This protein binds this small molecule.
Small molecule (SMILES): CSCC[C@H](N)C(=O)N[C@@H](Cc1ccc(O)cc1)C(=O)N[C@@H](CC1=CN=C2C=CC=CC12)C(=O)N[C@@H](Cc1ccc(O)cc1)C(=O)N1CCC[C@H]1C(=O)N[C@@H](Cc1ccc(O)cc1)C(=O)N[C@@H](C)C(=O)N[C@@H](CO)C(=O)NCC(=O)N[C@@H](CO)C(=O)O

Sequence of chain 1.D:
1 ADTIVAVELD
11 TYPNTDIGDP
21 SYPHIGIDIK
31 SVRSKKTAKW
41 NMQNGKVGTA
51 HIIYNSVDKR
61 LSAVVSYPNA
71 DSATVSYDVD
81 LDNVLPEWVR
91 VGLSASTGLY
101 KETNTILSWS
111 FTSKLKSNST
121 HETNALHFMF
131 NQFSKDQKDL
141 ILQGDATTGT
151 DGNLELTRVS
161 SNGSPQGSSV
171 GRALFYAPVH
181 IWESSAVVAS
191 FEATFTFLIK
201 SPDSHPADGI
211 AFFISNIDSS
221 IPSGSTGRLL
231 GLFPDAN

Binding-site contacts:
Ligand atom CB contacts residue MET42 of chain 1.D at 3.0 Å (hydrophobic).
Ligand atom O contacts residue ASN41 of chain 1.D at 2.6 Å (h-bond).
Ligand atom CD1 contacts residue LYS200 of chain 1.D at 3.3 Å.
Ligand atom CB contacts residue SER204 of chain 1.D at 2.8 Å.
Ligand atom CB contacts residue ASN44 of chain 1.D at 2.8 Å.
Ligand atom CD2 contacts residue ASN44 of chain 1.D at 3.4 Å.
Ligand atom OG contacts residue GLN43 of chain 1.D at 3.5 Å (h-bond).
Ligand atom CD contacts residue PRO206 of chain 1.D at 3.8 Å (hydrophobic).
Ligand atom CG contacts residue PRO206 of chain 1.D at 2.8 Å (hydrophobic).
Ligand atom C contacts residue ASN41 of chain 1.D at 3.2 Å.
Ligand atom C contacts residue SER204 of chain 1.D at 2.9 Å.
Ligand atom CA contacts residue ASN44 of chain 1.D at 3.5 Å.
Ligand atom CG contacts residue SER204 of chain 1.D at 2.6 Å.
Ligand atom CA contacts residue ASN44 of chain 1.D at 2.8 Å.
Ligand atom N contacts residue ASN41 of chain 1.D at 3.9 Å.
Ligand atom OG contacts residue LYS46 of chain 1.D at 3.4 Å.
Ligand atom N contacts residue ASN44 of chain 1.D at 3.2 Å (h-bond).
Ligand atom CB contacts residue ASN41 of chain 1.D at 3.9 Å.
Ligand atom CD contacts residue ASN44 of chain 1.D at 3.7 Å.
Ligand atom CD contacts residue SER204 of chain 1.D at 3.6 Å.
Ligand atom CD2 contacts residue MET42 of chain 1.D at 3.7 Å (hydrophobic).
Ligand atom O contacts residue SER204 of chain 1.D at 2.6 Å (h-bond).
Ligand atom O contacts residue ASN44 of chain 1.D at 2.5 Å (h-bond).
Ligand atom CA contacts residue ASN41 of chain 1.D at 3.9 Å.
Ligand atom O contacts residue ASN44 of chain 1.D at 2.2 Å (h-bond).
Ligand atom N contacts residue SER204 of chain 1.D at 2.9 Å (h-bond).
Ligand atom C contacts residue SER204 of chain 1.D at 3.9 Å.
Ligand atom OH contacts residue HIS205 of chain 1.D at 3.3 Å (h-bond).
Ligand atom OG contacts residue ASN41 of chain 1.D at 2.6 Å.
Ligand atom CD2 contacts residue GLN43 of chain 1.D at 3.2 Å.
Ligand atom C contacts residue ASN44 of chain 1.D at 2.7 Å.
Ligand atom CB contacts residue ASN41 of chain 1.D at 3.9 Å.
Ligand atom CG contacts residue LYS200 of chain 1.D at 3.9 Å.
Ligand atom CE1 contacts residue LYS200 of chain 1.D at 3.8 Å.
Ligand atom CG contacts residue HIS205 of chain 1.D at 3.9 Å.
Ligand atom C contacts residue ASN44 of chain 1.D at 3.4 Å.
Ligand atom CG contacts residue ASN44 of chain 1.D at 3.6 Å.
Ligand atom CB contacts residue GLN43 of chain 1.D at 3.0 Å.
Ligand atom CA contacts residue SER204 of chain 1.D at 2.8 Å.
Ligand atom CD contacts residue MET42 of chain 1.D at 3.9 Å (hydrophobic).